Sequence of chain 1.A:
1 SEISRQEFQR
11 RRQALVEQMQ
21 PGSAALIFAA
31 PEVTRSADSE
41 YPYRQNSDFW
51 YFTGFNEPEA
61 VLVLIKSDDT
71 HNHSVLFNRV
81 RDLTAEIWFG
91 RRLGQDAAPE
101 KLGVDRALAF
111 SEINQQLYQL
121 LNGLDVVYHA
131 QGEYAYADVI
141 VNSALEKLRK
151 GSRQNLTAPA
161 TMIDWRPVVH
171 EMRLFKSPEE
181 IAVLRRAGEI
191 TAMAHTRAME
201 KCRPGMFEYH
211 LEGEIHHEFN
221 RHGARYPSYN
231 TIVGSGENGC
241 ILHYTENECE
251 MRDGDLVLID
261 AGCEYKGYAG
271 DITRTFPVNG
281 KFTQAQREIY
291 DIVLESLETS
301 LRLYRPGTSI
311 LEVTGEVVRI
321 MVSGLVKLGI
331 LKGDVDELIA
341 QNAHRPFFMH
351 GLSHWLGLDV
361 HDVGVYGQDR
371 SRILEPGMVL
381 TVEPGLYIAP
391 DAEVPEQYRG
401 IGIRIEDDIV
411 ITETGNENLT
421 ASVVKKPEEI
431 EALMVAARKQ

Sequence of chain 3.A:
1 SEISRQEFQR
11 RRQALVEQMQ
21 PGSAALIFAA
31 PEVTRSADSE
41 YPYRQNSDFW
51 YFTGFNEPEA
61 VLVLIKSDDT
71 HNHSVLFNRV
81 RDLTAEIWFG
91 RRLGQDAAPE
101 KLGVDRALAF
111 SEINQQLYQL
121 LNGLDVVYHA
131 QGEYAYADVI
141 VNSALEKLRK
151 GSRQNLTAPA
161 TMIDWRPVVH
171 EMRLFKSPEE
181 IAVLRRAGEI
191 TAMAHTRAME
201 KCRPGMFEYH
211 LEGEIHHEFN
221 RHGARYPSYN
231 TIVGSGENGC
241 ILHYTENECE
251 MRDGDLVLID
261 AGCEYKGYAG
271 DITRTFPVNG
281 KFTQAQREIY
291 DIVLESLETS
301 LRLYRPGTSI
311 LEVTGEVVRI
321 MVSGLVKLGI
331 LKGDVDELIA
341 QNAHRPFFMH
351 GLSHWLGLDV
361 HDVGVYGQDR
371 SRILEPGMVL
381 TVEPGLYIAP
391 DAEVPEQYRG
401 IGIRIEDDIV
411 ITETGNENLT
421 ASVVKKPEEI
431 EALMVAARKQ

A protein and the small-molecule ligand that binds it are described below.
Small molecule (SMILES): CC(C)C[C@H](NC(=O)[C@@H]1CCCN1C(=O)[C@@H](N)C(C)C)C(=O)O

Sequence of chain 2.A:
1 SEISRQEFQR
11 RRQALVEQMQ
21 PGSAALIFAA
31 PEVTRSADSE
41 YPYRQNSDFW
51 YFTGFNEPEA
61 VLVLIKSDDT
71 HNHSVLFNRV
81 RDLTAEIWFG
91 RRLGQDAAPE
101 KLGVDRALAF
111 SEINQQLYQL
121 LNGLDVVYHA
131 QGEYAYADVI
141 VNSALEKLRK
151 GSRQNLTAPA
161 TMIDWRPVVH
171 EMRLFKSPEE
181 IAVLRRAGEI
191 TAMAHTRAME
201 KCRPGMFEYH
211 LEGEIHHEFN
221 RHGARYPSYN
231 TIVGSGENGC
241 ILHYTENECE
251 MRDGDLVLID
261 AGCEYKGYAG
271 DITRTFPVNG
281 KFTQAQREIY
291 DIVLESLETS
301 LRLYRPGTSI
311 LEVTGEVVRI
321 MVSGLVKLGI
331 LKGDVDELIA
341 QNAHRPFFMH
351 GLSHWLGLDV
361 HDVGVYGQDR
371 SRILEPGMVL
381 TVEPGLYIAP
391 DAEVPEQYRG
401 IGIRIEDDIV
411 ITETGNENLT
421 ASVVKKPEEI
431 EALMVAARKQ

Binding-site contacts:
Ligand atom CA contacts residue ASP260 of chain 1.A at 3.2 Å.
Ligand atom O contacts residue GLU383 of chain 1.A at 3.7 Å.
Ligand atom OXT contacts residue GLY351 of chain 1.A at 2.9 Å (h-bond).
Ligand atom CG contacts residue ARG153 of chain 3.A at 3.5 Å.
Ligand atom O contacts residue HIS354 of chain 1.A at 3.0 Å (h-bond).
Ligand atom C contacts residue ARG153 of chain 3.A at 3.6 Å.
Ligand atom O contacts residue HIS361 of chain 1.A at 3.4 Å.
Ligand atom C contacts residue HIS361 of chain 1.A at 3.8 Å.
Ligand atom O contacts residue ARG370 of chain 1.A at 3.6 Å (salt-bridge).
Ligand atom N contacts residue ASP260 of chain 1.A at 2.9 Å (salt-bridge).
Ligand atom C contacts residue ARG370 of chain 1.A at 3.5 Å.
Ligand atom O contacts residue HIS243 of chain 1.A at 2.8 Å (h-bond).
Ligand atom O contacts residue TRP88 of chain 2.A at 3.5 Å.
Ligand atom CG2 contacts residue TYR229 of chain 1.A at 3.1 Å (hydrophobic).
Ligand atom N contacts residue GLU383 of chain 1.A at 3.4 Å (salt-bridge).
Ligand atom CD contacts residue GLU383 of chain 1.A at 3.8 Å.
Ligand atom C contacts residue HIS243 of chain 1.A at 3.8 Å.
Ligand atom CD1 contacts residue HIS361 of chain 1.A at 3.8 Å.
Ligand atom CD2 contacts residue HIS354 of chain 1.A at 3.6 Å.
Ligand atom CD contacts residue ARG404 of chain 1.A at 3.5 Å.
Ligand atom N contacts residue HIS243 of chain 1.A at 3.8 Å.
Ligand atom N contacts residue ASP271 of chain 1.A at 2.9 Å (salt-bridge).
Ligand atom O contacts residue TRP88 of chain 2.A at 3.5 Å.
Ligand atom N contacts residue GLU406 of chain 1.A at 3.4 Å (salt-bridge).
Ligand atom CG2 contacts residue ASP260 of chain 1.A at 3.8 Å.
Ligand atom CG1 contacts residue HIS243 of chain 1.A at 3.5 Å.
Ligand atom OXT contacts residue ARG370 of chain 1.A at 3.1 Å (salt-bridge).
Ligand atom O contacts residue HIS361 of chain 1.A at 2.7 Å (h-bond).
Ligand atom CD1 contacts residue ARG153 of chain 3.A at 3.3 Å.
Ligand atom N contacts residue GLU383 of chain 1.A at 3.3 Å (salt-bridge).
Ligand atom CG contacts residue ARG404 of chain 1.A at 3.4 Å.
Ligand atom CB contacts residue HIS361 of chain 1.A at 3.8 Å.
Ligand atom C contacts residue HIS361 of chain 1.A at 3.7 Å.
Ligand atom O contacts residue ARG153 of chain 3.A at 2.8 Å (salt-bridge).
Ligand atom CG2 contacts residue ASP271 of chain 1.A at 3.7 Å.
Ligand atom CD contacts residue ASP260 of chain 1.A at 3.6 Å.
Ligand atom CD2 contacts residue TYR366 of chain 1.A at 3.5 Å (hydrophobic).
Ligand atom C contacts residue GLU383 of chain 1.A at 3.4 Å.
Ligand atom CB contacts residue HIS350 of chain 1.A at 3.5 Å.
Ligand atom CA contacts residue GLU383 of chain 1.A at 3.5 Å.